Sequence of chain 1.B:
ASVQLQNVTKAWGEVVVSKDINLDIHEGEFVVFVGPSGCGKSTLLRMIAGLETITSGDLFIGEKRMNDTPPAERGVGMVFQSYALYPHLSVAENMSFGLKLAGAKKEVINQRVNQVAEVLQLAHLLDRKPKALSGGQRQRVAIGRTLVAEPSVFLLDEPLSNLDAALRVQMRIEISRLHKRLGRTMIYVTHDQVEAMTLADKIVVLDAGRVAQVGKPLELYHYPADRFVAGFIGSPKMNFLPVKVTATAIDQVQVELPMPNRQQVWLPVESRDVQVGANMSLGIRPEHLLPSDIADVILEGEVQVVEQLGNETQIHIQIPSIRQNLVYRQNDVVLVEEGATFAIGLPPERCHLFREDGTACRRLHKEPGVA

Sequence of chain 1.A:
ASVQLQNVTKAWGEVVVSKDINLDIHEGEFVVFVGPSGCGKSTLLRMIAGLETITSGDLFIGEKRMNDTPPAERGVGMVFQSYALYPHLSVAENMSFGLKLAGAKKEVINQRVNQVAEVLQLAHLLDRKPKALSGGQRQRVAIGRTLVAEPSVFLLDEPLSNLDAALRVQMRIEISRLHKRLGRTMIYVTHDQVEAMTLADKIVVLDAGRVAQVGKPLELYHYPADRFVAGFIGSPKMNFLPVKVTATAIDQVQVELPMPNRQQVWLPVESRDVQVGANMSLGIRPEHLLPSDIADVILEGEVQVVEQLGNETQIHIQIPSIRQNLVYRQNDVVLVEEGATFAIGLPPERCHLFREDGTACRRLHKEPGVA

A small-molecule ligand and the protein it binds are described below.
Small molecule (SMILES): Nc1ncnc2c1ncn2[C@@H]1O[C@H](CO[P](=O)(O)O[P](=O)(O)NP(=O)(O)O)[C@@H](O)[C@H]1O

Binding-site contacts:
Ligand atom O2' contacts residue GLN138 of chain 1.B at 2.7 Å (h-bond).
Ligand atom O2G contacts residue SER135 of chain 1.B at 2.9 Å (h-bond).
Ligand atom O3G contacts residue HIS192 of chain 1.A at 2.9 Å (h-bond).
Ligand atom O1B contacts residue GLY41 of chain 1.A at 3.0 Å (h-bond).
Ligand atom N3B contacts residue MG1 of chain 1.G at 3.5 Å.
Ligand atom O3A contacts residue GLY41 of chain 1.A at 3.4 Å (h-bond).
Ligand atom O2A contacts residue THR44 of chain 1.A at 2.8 Å (h-bond).
Ligand atom O1G contacts residue GLN82 of chain 1.A at 2.9 Å (h-bond).
Ligand atom O1B contacts residue LYS42 of chain 1.A at 2.6 Å (salt-bridge).
Ligand atom N3B contacts residue GLY39 of chain 1.A at 3.0 Å (h-bond).
Ligand atom O3' contacts residue GLY39 of chain 1.A at 3.0 Å (h-bond).
Ligand atom O1A contacts residue SER135 of chain 1.B at 3.3 Å.
Ligand atom C3' contacts residue GLY39 of chain 1.A at 3.2 Å.
Ligand atom O1B contacts residue CYS40 of chain 1.A at 3.4 Å (h-bond).
Ligand atom O2G contacts residue GLY137 of chain 1.B at 2.7 Å (h-bond).
Ligand atom O2B contacts residue MG1 of chain 1.G at 2.1 Å.
Ligand atom O1G contacts residue GLY136 of chain 1.B at 3.6 Å (h-bond).
Ligand atom O4' contacts residue VAL18 of chain 1.A at 3.4 Å.
Ligand atom N3 contacts residue TRP13 of chain 1.A at 3.3 Å.
Ligand atom O2A contacts residue SER43 of chain 1.A at 3.4 Å (h-bond).
Ligand atom O2A contacts residue GLY41 of chain 1.A at 3.3 Å.
Ligand atom N3B contacts residue SER135 of chain 1.B at 3.3 Å.
Ligand atom O3G contacts residue GLU159 of chain 1.A at 2.9 Å (salt-bridge).
Ligand atom O1G contacts residue GLU159 of chain 1.A at 3.5 Å (salt-bridge).
Ligand atom O3G contacts residue LYS42 of chain 1.A at 3.0 Å (salt-bridge).
Ligand atom C4 contacts residue TRP13 of chain 1.A at 3.5 Å (hydrophobic).
Ligand atom C4' contacts residue GLY39 of chain 1.A at 3.4 Å.
Ligand atom PG contacts residue MG1 of chain 1.G at 3.1 Å.
Ligand atom C2' contacts residue GLN138 of chain 1.B at 3.4 Å.
Ligand atom C5' contacts residue GLY39 of chain 1.A at 3.5 Å.
Ligand atom C5 contacts residue TRP13 of chain 1.A at 3.5 Å (hydrophobic).
Ligand atom O2' contacts residue ARG129 of chain 1.B at 2.9 Å (salt-bridge).
Ligand atom PB contacts residue MG1 of chain 1.G at 3.3 Å.
Ligand atom C2 contacts residue TRP13 of chain 1.A at 3.3 Å (hydrophobic).
Ligand atom O3' contacts residue GLN138 of chain 1.B at 3.4 Å (h-bond).
Ligand atom O2B contacts residue SER43 of chain 1.A at 2.9 Å (h-bond).
Ligand atom O1G contacts residue MG1 of chain 1.G at 1.9 Å.
Ligand atom N1 contacts residue TRP13 of chain 1.A at 3.4 Å.
Ligand atom PB contacts residue LYS42 of chain 1.A at 3.6 Å.
Ligand atom O2G contacts residue SER38 of chain 1.A at 2.8 Å (h-bond).